Binding-site contacts:
Ligand atom OP1 contacts residue TYR245 of chain 1.A at 3.9 Å.
Ligand atom C23 contacts residue SER122 of chain 1.A at 3.5 Å.
Ligand atom C6 contacts residue LEU153 of chain 1.A at 4.0 Å (hydrophobic).
Ligand atom OP2 contacts residue VAL78 of chain 1.A at 3.9 Å.
Ligand atom O4A contacts residue SER119 of chain 1.A at 3.9 Å.
Ligand atom C1 contacts residue ALA147 of chain 1.A at 3.9 Å (hydrophobic).
Ligand atom C25 contacts residue LEU248 of chain 1.A at 3.8 Å (hydrophobic).
Ligand atom C25 contacts residue HIS149 of chain 1.A at 4.0 Å.
Ligand atom C23 contacts residue CYS132 of chain 1.A at 3.7 Å (hydrophobic).
Ligand atom C21 contacts residue LEU77 of chain 1.A at 4.0 Å (hydrophobic).
Ligand atom C22 contacts residue SER119 of chain 1.A at 3.7 Å.
Ligand atom C7 contacts residue ILE112 of chain 1.A at 4.0 Å (hydrophobic).
Ligand atom C2 contacts residue LEU74 of chain 1.A at 4.0 Å (hydrophobic).
Ligand atom C12 contacts residue LEU74 of chain 1.A at 4.0 Å (hydrophobic).
Ligand atom C25 contacts residue LEU258 of chain 1.A at 3.7 Å (hydrophobic).
Ligand atom O4 contacts residue SER122 of chain 1.A at 2.8 Å (h-bond).
Ligand atom C24 contacts residue SER122 of chain 1.A at 3.6 Å.
Ligand atom OP1 contacts residue HIS241 of chain 1.A at 3.3 Å (h-bond).
Ligand atom C19 contacts residue VAL144 of chain 1.A at 3.7 Å (hydrophobic).
Ligand atom O4 contacts residue TYR42 of chain 1.A at 4.0 Å.
Ligand atom C4 contacts residue HIS241 of chain 1.A at 4.0 Å.
Ligand atom C4 contacts residue VAL78 of chain 1.A at 4.0 Å (hydrophobic).
Ligand atom OP1 contacts residue HIS149 of chain 1.A at 4.0 Å.
Ligand atom C21 contacts residue TYR139 of chain 1.A at 3.9 Å (hydrophobic).
Ligand atom C3 contacts residue HIS149 of chain 1.A at 3.8 Å.
Ligand atom C24 contacts residue TYR38 of chain 1.A at 3.6 Å (hydrophobic).
Ligand atom OP2 contacts residue VAL262 of chain 1.A at 3.4 Å.
Ligand atom O4A contacts residue TYR38 of chain 1.A at 3.6 Å.
Ligand atom OP1 contacts residue PHE266 of chain 1.A at 4.0 Å.
Ligand atom O4 contacts residue TYR38 of chain 1.A at 2.4 Å (h-bond).
Ligand atom O4 contacts residue SER119 of chain 1.A at 3.6 Å.
Ligand atom C23 contacts residue SER119 of chain 1.A at 3.8 Å.
Ligand atom O1 contacts residue VAL78 of chain 1.A at 3.5 Å.
Ligand atom C15 contacts residue ILE115 of chain 1.A at 3.9 Å (hydrophobic).
Ligand atom C25 contacts residue LEU71 of chain 1.A at 3.7 Å (hydrophobic).
Ligand atom C24 contacts residue SER119 of chain 1.A at 3.7 Å.
Ligand atom C1 contacts residue HIS149 of chain 1.A at 4.0 Å.
Ligand atom C16 contacts residue SER119 of chain 1.A at 3.5 Å.
Ligand atom C18 contacts residue TRP130 of chain 1.A at 3.8 Å (hydrophobic).
Ligand atom C16 contacts residue ILE115 of chain 1.A at 3.9 Å (hydrophobic).

A protein and the small-molecule ligand that binds it are described below.
Small molecule (SMILES): C[C@H](CCC(=O)O)[C@H]1CC[C@H]2[C@@H]3CC[C@@H]4C[C@H](OS(C)(=O)=O)CC[C@]4(C)[C@H]3CC[C@]12C

Sequence of chain 1.A:
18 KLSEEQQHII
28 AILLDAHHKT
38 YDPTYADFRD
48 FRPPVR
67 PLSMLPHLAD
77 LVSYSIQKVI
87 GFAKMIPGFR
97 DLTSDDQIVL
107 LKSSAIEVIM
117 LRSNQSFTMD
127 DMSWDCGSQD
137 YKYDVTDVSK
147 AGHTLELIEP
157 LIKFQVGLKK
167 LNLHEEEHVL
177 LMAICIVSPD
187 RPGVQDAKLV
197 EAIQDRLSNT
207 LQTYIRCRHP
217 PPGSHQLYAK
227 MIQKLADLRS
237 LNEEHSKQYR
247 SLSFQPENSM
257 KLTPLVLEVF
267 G